Binding-site contacts:
Ligand atom C19 contacts residue PHE360 of chain 1.A at 3.7 Å (hydrophobic).
Ligand atom C2 contacts residue PHE363 of chain 1.A at 3.7 Å (hydrophobic).
Ligand atom C23 contacts residue LEU196 of chain 1.A at 4.2 Å (hydrophobic).
Ligand atom C9 contacts residue CLR1 of chain 1.F at 4.4 Å.
Ligand atom C11 contacts residue CYS359 of chain 1.A at 4.2 Å (hydrophobic).
Ligand atom C19 contacts residue CYS359 of chain 1.A at 3.9 Å (hydrophobic).
Ligand atom C6 contacts residue CLR1 of chain 1.F at 4.3 Å.
Ligand atom C11 contacts residue PHE363 of chain 1.A at 4.0 Å (hydrophobic).
Ligand atom C23 contacts residue PHE191 of chain 1.A at 4.1 Å (hydrophobic).
Ligand atom C7 contacts residue CLR1 of chain 1.F at 4.4 Å.
Ligand atom C4 contacts residue PHE360 of chain 1.A at 3.8 Å (hydrophobic).
Ligand atom O1 contacts residue CYS364 of chain 1.A at 3.6 Å.
Ligand atom C2 contacts residue CYS364 of chain 1.A at 4.4 Å (hydrophobic).
Ligand atom C17 contacts residue CLR1 of chain 1.F at 4.5 Å.
Ligand atom C2 contacts residue OLC1 of chain 1.L at 3.2 Å.
Ligand atom C23 contacts residue LEU352 of chain 1.A at 4.4 Å (hydrophobic).
Ligand atom C1 contacts residue PHE363 of chain 1.A at 3.8 Å (hydrophobic).
Ligand atom O1 contacts residue CLR1 of chain 1.F at 3.7 Å.
Ligand atom C19 contacts residue PHE363 of chain 1.A at 4.2 Å (hydrophobic).
Ligand atom C3 contacts residue CLR1 of chain 1.F at 3.6 Å.
Ligand atom C18 contacts residue CYS359 of chain 1.A at 3.8 Å (hydrophobic).
Ligand atom C24 contacts residue LEU196 of chain 1.A at 4.0 Å (hydrophobic).
Ligand atom C14 contacts residue CLR1 of chain 1.F at 4.2 Å.
Ligand atom C5 contacts residue CLR1 of chain 1.F at 4.5 Å.
Ligand atom C21 contacts residue PHE192 of chain 1.A at 4.2 Å (hydrophobic).
Ligand atom C1 contacts residue CLR1 of chain 1.F at 4.4 Å.
Ligand atom C2 contacts residue CLR1 of chain 1.F at 4.3 Å.
Ligand atom C6 contacts residue PHE360 of chain 1.A at 3.7 Å (hydrophobic).
Ligand atom C5 contacts residue PHE360 of chain 1.A at 3.8 Å (hydrophobic).
Ligand atom C12 contacts residue CYS359 of chain 1.A at 4.5 Å (hydrophobic).
Ligand atom C18 contacts residue ILE356 of chain 1.A at 4.0 Å (hydrophobic).
Ligand atom C27 contacts residue LEU352 of chain 1.A at 3.9 Å (hydrophobic).
Ligand atom C7 contacts residue PHE360 of chain 1.A at 3.9 Å (hydrophobic).
Ligand atom C11 contacts residue OLC1 of chain 1.L at 4.1 Å.
Ligand atom C21 contacts residue OLC1 of chain 1.L at 4.0 Å.
Ligand atom C8 contacts residue PHE360 of chain 1.A at 4.2 Å (hydrophobic).
Ligand atom C1 contacts residue OLC1 of chain 1.L at 3.0 Å.
Ligand atom C21 contacts residue PHE191 of chain 1.A at 4.0 Å (hydrophobic).
Ligand atom C22 contacts residue CLR1 of chain 1.F at 4.4 Å.
Ligand atom C12 contacts residue OLC1 of chain 1.L at 3.8 Å.

Sequence of chain 1.A:
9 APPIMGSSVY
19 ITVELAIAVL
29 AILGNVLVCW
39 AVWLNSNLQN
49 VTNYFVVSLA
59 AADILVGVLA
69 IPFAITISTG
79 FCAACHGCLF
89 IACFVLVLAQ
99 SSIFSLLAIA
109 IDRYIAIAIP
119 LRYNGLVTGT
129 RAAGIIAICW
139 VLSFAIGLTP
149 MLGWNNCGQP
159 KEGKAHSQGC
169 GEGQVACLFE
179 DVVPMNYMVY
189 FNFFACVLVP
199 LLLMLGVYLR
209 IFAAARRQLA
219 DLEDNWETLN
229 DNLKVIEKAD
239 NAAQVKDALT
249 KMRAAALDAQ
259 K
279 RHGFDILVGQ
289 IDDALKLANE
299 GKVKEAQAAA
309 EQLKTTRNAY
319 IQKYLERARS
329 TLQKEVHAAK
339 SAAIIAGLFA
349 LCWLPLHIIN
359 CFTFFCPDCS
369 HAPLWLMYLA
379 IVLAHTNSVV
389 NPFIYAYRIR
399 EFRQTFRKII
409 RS

This small molecule binds to this protein.
Small molecule (SMILES): CC(C)CCC[C@@H](C)[C@H]1CC[C@H]2[C@@H]3CC=C4C[C@@H](O)CC[C@]4(C)[C@H]3CC[C@]12C